A small-molecule ligand and the protein it binds are described below.
Small molecule (SMILES): O=c1[nH]cnc2c1ncn2[C@@H]1O[C@H](COP(=O)(O)O)[C@@H](O)[C@H]1O

Sequence of chain 1.A:
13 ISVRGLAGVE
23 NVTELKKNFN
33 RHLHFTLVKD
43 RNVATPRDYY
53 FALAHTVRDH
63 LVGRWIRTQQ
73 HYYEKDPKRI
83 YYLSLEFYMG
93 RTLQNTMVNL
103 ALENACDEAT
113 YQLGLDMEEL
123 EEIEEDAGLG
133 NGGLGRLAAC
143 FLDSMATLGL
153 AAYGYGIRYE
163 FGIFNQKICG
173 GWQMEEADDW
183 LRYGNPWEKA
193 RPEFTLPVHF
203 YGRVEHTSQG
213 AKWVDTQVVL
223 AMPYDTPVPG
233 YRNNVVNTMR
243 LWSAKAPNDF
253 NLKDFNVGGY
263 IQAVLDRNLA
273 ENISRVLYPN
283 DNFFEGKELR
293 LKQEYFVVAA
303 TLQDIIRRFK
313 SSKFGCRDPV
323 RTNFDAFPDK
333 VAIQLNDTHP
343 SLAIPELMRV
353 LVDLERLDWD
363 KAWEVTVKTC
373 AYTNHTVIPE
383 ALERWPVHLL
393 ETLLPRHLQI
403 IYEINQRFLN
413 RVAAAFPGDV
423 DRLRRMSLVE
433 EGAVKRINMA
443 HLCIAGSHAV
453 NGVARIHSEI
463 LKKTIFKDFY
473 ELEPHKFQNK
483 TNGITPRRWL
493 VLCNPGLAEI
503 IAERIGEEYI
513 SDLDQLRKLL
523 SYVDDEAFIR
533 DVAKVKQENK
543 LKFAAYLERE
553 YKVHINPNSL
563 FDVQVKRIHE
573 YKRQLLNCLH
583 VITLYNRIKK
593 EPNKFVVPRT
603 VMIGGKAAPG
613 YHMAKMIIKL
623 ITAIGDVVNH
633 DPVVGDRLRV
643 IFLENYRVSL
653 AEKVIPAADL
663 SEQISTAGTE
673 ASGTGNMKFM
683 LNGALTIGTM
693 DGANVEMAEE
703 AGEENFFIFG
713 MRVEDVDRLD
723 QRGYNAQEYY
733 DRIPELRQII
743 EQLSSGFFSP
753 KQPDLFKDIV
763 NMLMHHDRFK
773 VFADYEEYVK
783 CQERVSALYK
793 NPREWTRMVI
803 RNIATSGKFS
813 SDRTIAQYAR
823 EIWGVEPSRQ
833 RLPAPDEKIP

Binding-site contacts:
Ligand atom O2' contacts residue GLN72 of chain 1.A at 3.4 Å (h-bond).
Ligand atom O3' contacts residue VAL45 of chain 2.A at 4.4 Å.
Ligand atom O4' contacts residue GLN72 of chain 1.A at 4.1 Å.
Ligand atom O6 contacts residue TYR75 of chain 1.A at 3.7 Å.
Ligand atom O3' contacts residue ASP42 of chain 2.A at 4.3 Å.
Ligand atom C5 contacts residue VAL45 of chain 2.A at 4.4 Å (hydrophobic).
Ligand atom N3 contacts residue TYR75 of chain 1.A at 3.5 Å.
Ligand atom P contacts residue ARG310 of chain 1.A at 3.7 Å.
Ligand atom O3P contacts residue ARG309 of chain 1.A at 3.1 Å (salt-bridge).
Ligand atom C3' contacts residue VAL45 of chain 2.A at 4.4 Å (hydrophobic).
Ligand atom C4 contacts residue VAL45 of chain 2.A at 4.3 Å (hydrophobic).
Ligand atom C6 contacts residue TYR75 of chain 1.A at 3.5 Å (hydrophobic).
Ligand atom O3P contacts residue ARG310 of chain 1.A at 3.8 Å.
Ligand atom O1P contacts residue ARG310 of chain 1.A at 2.7 Å (salt-bridge).
Ligand atom O2P contacts residue ARG309 of chain 1.A at 4.2 Å.
Ligand atom C1' contacts residue GLN72 of chain 1.A at 3.9 Å.
Ligand atom C8 contacts residue TYR75 of chain 1.A at 3.8 Å (hydrophobic).
Ligand atom C2' contacts residue VAL45 of chain 2.A at 4.1 Å (hydrophobic).
Ligand atom C2 contacts residue TYR75 of chain 1.A at 3.8 Å (hydrophobic).
Ligand atom O4' contacts residue GLN71 of chain 1.A at 3.8 Å.
Ligand atom N7 contacts residue TYR75 of chain 1.A at 3.8 Å.
Ligand atom O4' contacts residue TYR75 of chain 1.A at 3.2 Å.
Ligand atom N9 contacts residue TYR75 of chain 1.A at 3.7 Å.
Ligand atom C4' contacts residue TYR75 of chain 1.A at 4.4 Å (hydrophobic).
Ligand atom N3 contacts residue GLN72 of chain 1.A at 3.9 Å.
Ligand atom P contacts residue ARG309 of chain 1.A at 4.4 Å.
Ligand atom C5' contacts residue GLN71 of chain 1.A at 3.9 Å.
Ligand atom C2' contacts residue ASP42 of chain 2.A at 4.3 Å.
Ligand atom C5 contacts residue TYR75 of chain 1.A at 3.6 Å (hydrophobic).
Ligand atom C4' contacts residue GLN71 of chain 1.A at 3.7 Å.
Ligand atom N1 contacts residue TYR75 of chain 1.A at 3.8 Å.
Ligand atom O2P contacts residue ARG310 of chain 1.A at 3.7 Å.
Ligand atom N9 contacts residue VAL45 of chain 2.A at 4.3 Å.
Ligand atom C4' contacts residue GLN72 of chain 1.A at 4.2 Å.
Ligand atom C4 contacts residue TYR75 of chain 1.A at 3.5 Å (hydrophobic).
Ligand atom C1' contacts residue TYR75 of chain 1.A at 3.8 Å (hydrophobic).
Ligand atom C2' contacts residue GLN72 of chain 1.A at 4.2 Å.
Ligand atom O2' contacts residue ASP42 of chain 2.A at 3.8 Å.
Ligand atom O1P contacts residue TYR155 of chain 1.A at 4.2 Å.

Sequence of chain 2.A:
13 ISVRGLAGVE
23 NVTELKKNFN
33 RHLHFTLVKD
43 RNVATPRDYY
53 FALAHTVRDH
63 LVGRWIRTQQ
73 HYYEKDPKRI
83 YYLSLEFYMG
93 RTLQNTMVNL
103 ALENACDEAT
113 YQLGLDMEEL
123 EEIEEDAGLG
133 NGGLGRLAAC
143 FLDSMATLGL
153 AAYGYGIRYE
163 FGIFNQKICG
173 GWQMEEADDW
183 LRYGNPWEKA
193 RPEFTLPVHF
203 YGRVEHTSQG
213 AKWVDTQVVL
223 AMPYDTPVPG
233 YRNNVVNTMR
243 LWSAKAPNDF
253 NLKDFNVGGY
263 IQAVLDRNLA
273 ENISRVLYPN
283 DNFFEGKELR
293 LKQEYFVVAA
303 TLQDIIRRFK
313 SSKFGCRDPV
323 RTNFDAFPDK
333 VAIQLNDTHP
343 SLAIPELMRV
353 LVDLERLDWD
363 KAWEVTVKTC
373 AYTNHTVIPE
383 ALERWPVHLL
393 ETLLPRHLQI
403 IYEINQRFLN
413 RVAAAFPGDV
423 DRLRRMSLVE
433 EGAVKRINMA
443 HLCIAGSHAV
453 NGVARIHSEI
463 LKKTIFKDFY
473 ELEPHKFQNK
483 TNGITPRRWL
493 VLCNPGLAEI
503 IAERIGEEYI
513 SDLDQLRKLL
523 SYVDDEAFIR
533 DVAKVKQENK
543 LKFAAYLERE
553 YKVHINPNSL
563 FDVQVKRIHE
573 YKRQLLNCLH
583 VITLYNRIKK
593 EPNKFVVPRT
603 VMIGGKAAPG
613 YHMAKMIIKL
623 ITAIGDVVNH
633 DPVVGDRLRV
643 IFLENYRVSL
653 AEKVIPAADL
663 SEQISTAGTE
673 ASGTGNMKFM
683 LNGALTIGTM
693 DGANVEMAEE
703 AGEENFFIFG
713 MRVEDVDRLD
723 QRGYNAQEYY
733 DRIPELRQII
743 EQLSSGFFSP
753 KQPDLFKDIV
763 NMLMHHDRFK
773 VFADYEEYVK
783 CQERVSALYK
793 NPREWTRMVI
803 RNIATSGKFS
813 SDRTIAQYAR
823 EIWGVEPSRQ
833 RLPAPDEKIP